The protein below binds the small molecule below.
Small molecule (SMILES): Nc1ncnc2c1ncn2[C@@H]1O[C@H]([C@@H]2O[C@@H]3[C@H](O[P](=O)(O)O2)[C@@H](CO[P](=O)(O)O[C@H]2[C@@H](O)[C@H](n4cnc5c(N)ncnc54)O[C@@H]2COP(=O)=O)O[C@H]3n2ccc(=O)[nH]c2=O)[C@@H](O[P](=O)(O)OC[C@H]2O[C@@H](n3ccc(=O)[nH]c3=O)[C@H](O)[C@@H]2O)[C@H]1O

Sequence of chain 47.F:
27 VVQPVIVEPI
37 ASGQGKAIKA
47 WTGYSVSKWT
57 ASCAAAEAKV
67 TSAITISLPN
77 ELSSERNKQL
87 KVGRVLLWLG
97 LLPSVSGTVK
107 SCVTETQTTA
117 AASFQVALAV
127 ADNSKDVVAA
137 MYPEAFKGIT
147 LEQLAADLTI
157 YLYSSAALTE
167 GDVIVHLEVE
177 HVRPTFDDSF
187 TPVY

Binding-site contacts:
Ligand atom N6 contacts residue TRP47 of chain 47.F at 4.2 Å.
Ligand atom C1' contacts residue GLU140 of chain 47.F at 2.7 Å.
Ligand atom O3' contacts residue GLU140 of chain 47.F at 4.4 Å.
Ligand atom C8 contacts residue TRP47 of chain 47.F at 3.6 Å (hydrophobic).
Ligand atom C2' contacts residue LYS143 of chain 47.F at 3.7 Å.
Ligand atom C4 contacts residue TRP47 of chain 47.F at 3.3 Å (hydrophobic).
Ligand atom O4' contacts residue GLU140 of chain 47.F at 3.0 Å (salt-bridge).
Ligand atom C1' contacts residue LYS143 of chain 47.F at 3.2 Å.
Ligand atom N7 contacts residue LYS143 of chain 47.F at 3.8 Å.
Ligand atom O2' contacts residue LYS143 of chain 47.F at 3.8 Å.
Ligand atom C4' contacts residue GLU140 of chain 47.F at 3.4 Å.
Ligand atom O4' contacts residue LYS143 of chain 47.F at 4.2 Å.
Ligand atom C1' contacts residue TRP47 of chain 47.F at 3.7 Å (hydrophobic).
Ligand atom C2 contacts residue TRP47 of chain 47.F at 3.4 Å (hydrophobic).
Ligand atom N9 contacts residue LYS143 of chain 47.F at 3.2 Å (salt-bridge).
Ligand atom N3 contacts residue TRP47 of chain 47.F at 3.4 Å.
Ligand atom C6 contacts residue TRP47 of chain 47.F at 3.7 Å (hydrophobic).
Ligand atom N9 contacts residue GLU140 of chain 47.F at 4.1 Å.
Ligand atom O2' contacts residue GLU140 of chain 47.F at 2.3 Å (salt-bridge).
Ligand atom O4' contacts residue LYS143 of chain 47.F at 4.4 Å.
Ligand atom O4' contacts residue TRP47 of chain 47.F at 3.4 Å.
Ligand atom C5' contacts residue ARG90 of chain 47.F at 4.3 Å.
Ligand atom C3' contacts residue GLU140 of chain 47.F at 3.8 Å.
Ligand atom C8 contacts residue LYS143 of chain 47.F at 2.7 Å.
Ligand atom C5 contacts residue TRP47 of chain 47.F at 3.8 Å (hydrophobic).
Ligand atom N9 contacts residue TRP47 of chain 47.F at 3.3 Å.
Ligand atom N1 contacts residue TRP47 of chain 47.F at 3.7 Å.
Ligand atom N7 contacts residue TRP47 of chain 47.F at 3.6 Å.
Ligand atom C2' contacts residue GLU140 of chain 47.F at 3.0 Å.